The protein below binds the small molecule below.
Small molecule (SMILES): CC(=O)O[C@H]1C(=O)[C@@]2(C)[C@H]([C@H](OC(=O)c3ccccc3)[C@]3(O)C[C@H](OC(=O)[C@H](O)[C@@H](NC(=O)c4ccccc4)c4ccccc4)C(C)=C1C3(C)C)[C@]1(OC(C)=O)CO[C@@H]1C[C@@H]2O

Sequence of chain 1.N:
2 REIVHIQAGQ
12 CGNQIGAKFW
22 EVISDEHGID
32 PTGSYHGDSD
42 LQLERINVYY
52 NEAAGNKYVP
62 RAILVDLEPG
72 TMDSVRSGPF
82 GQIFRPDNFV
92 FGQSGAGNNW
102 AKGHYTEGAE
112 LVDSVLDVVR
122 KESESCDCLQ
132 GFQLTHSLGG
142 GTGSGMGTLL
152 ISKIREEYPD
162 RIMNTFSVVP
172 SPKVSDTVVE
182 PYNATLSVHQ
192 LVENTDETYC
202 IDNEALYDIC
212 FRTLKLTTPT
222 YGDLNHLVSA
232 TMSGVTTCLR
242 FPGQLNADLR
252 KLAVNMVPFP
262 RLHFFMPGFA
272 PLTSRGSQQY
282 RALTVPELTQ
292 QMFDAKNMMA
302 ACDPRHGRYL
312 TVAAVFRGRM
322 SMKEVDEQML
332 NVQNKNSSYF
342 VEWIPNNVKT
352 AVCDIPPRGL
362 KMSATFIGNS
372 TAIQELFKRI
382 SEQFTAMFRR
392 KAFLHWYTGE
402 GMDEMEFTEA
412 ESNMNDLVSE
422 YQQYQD

Binding-site contacts:
Ligand atom C09 contacts residue HIS227 of chain 1.N at 3.7 Å.
Ligand atom O14 contacts residue HIS227 of chain 1.N at 2.6 Å (h-bond).
Ligand atom C16 contacts residue PRO272 of chain 1.N at 3.8 Å (hydrophobic).
Ligand atom C31 contacts residue HIS227 of chain 1.N at 3.7 Å.
Ligand atom C39 contacts residue SER234 of chain 1.N at 3.8 Å.
Ligand atom C08 contacts residue HIS227 of chain 1.N at 3.3 Å.
Ligand atom O05 contacts residue LEU361 of chain 1.N at 3.5 Å.
Ligand atom C36 contacts residue HIS227 of chain 1.N at 3.3 Å.
Ligand atom C08 contacts residue ASP224 of chain 1.N at 3.7 Å.
Ligand atom C13 contacts residue PHE270 of chain 1.N at 3.7 Å (hydrophobic).
Ligand atom O06 contacts residue THR274 of chain 1.N at 3.0 Å (h-bond).
Ligand atom C16 contacts residue THR274 of chain 1.N at 3.1 Å.
Ligand atom C15 contacts residue PRO272 of chain 1.N at 3.2 Å (hydrophobic).
Ligand atom C32 contacts residue VAL23 of chain 1.N at 3.7 Å (hydrophobic).
Ligand atom C40 contacts residue ALA231 of chain 1.N at 3.6 Å (hydrophobic).
Ligand atom C27 contacts residue ARG359 of chain 1.N at 3.6 Å.
Ligand atom C07 contacts residue HIS227 of chain 1.N at 3.6 Å.
Ligand atom C40 contacts residue SER234 of chain 1.N at 2.9 Å.
Ligand atom C42 contacts residue VAL23 of chain 1.N at 3.7 Å (hydrophobic).
Ligand atom C44 contacts residue LEU361 of chain 1.N at 3.9 Å (hydrophobic).
Ligand atom C28 contacts residue ARG359 of chain 1.N at 3.4 Å.
Ligand atom C17 contacts residue LEU361 of chain 1.N at 3.8 Å (hydrophobic).
Ligand atom C39 contacts residue ALA231 of chain 1.N at 3.5 Å (hydrophobic).
Ligand atom C32 contacts residue ASP26 of chain 1.N at 3.6 Å.
Ligand atom O13 contacts residue ARG359 of chain 1.N at 3.1 Å (salt-bridge).
Ligand atom C06 contacts residue LEU228 of chain 1.N at 3.9 Å (hydrophobic).
Ligand atom C30 contacts residue HIS227 of chain 1.N at 3.5 Å.
Ligand atom C41 contacts residue SER234 of chain 1.N at 3.2 Å.
Ligand atom C07 contacts residue ASP224 of chain 1.N at 3.3 Å.
Ligand atom O06 contacts residue PRO272 of chain 1.N at 3.3 Å (h-bond).
Ligand atom O07 contacts residue LEU361 of chain 1.N at 3.7 Å.
Ligand atom C14 contacts residue THR274 of chain 1.N at 3.5 Å.
Ligand atom C07 contacts residue LEU228 of chain 1.N at 3.6 Å (hydrophobic).
Ligand atom C42 contacts residue ARG359 of chain 1.N at 3.8 Å.
Ligand atom C19 contacts residue THR274 of chain 1.N at 3.9 Å.
Ligand atom C41 contacts residue VAL23 of chain 1.N at 3.7 Å (hydrophobic).
Ligand atom O12 contacts residue ARG359 of chain 1.N at 3.5 Å (salt-bridge).
Ligand atom C33 contacts residue ASP26 of chain 1.N at 3.4 Å.
Ligand atom C15 contacts residue THR274 of chain 1.N at 3.7 Å.
Ligand atom O08 contacts residue GLN279 of chain 1.N at 3.4 Å (h-bond).